Binding-site contacts:
Ligand atom C03 contacts residue EDO1 of chain 1.B at 1.5 Å.
Ligand atom C02 contacts residue ILE116 of chain 1.A at 4.3 Å (hydrophobic).
Ligand atom C02 contacts residue EDO1 of chain 1.B at 0.4 Å.
Ligand atom BR01 contacts residue PHE109 of chain 1.A at 3.6 Å.
Ligand atom C05 contacts residue PHE55 of chain 1.A at 4.1 Å (hydrophobic).
Ligand atom N06 contacts residue ILE116 of chain 1.A at 4.1 Å.
Ligand atom C03 contacts residue VAL59 of chain 1.A at 4.1 Å (hydrophobic).
Ligand atom BR01 contacts residue EDO1 of chain 1.B at 0.8 Å.
Ligand atom BR01 contacts residue TYR67 of chain 1.A at 3.8 Å.
Ligand atom N06 contacts residue ASN110 of chain 1.A at 3.9 Å.
Ligand atom N06 contacts residue EDO1 of chain 1.B at 1.2 Å (h-bond).
Ligand atom C02 contacts residue VAL59 of chain 1.A at 3.8 Å (hydrophobic).
Ligand atom N04 contacts residue VAL59 of chain 1.A at 4.3 Å.
Ligand atom N06 contacts residue VAL59 of chain 1.A at 3.9 Å.
Ligand atom C03 contacts residue PRO54 of chain 1.A at 4.1 Å (hydrophobic).
Ligand atom C05 contacts residue EDO1 of chain 1.B at 2.4 Å.
Ligand atom BR01 contacts residue VAL64 of chain 1.A at 4.5 Å.
Ligand atom C05 contacts residue PRO54 of chain 1.A at 3.0 Å (hydrophobic).
Ligand atom N04 contacts residue EDO1 of chain 1.B at 2.4 Å.
Ligand atom N04 contacts residue PRO54 of chain 1.A at 2.8 Å (h-bond).
Ligand atom N04 contacts residue ILE116 of chain 1.A at 4.0 Å.
Ligand atom BR01 contacts residue VAL59 of chain 1.A at 4.4 Å.
Ligand atom C05 contacts residue ILE116 of chain 1.A at 4.0 Å (hydrophobic).
Ligand atom C02 contacts residue ASN110 of chain 1.A at 4.2 Å.
Ligand atom N06 contacts residue PRO54 of chain 1.A at 4.2 Å.
Ligand atom C03 contacts residue ILE116 of chain 1.A at 3.8 Å (hydrophobic).
Ligand atom BR01 contacts residue ASN110 of chain 1.A at 4.2 Å.
Ligand atom C05 contacts residue VAL59 of chain 1.A at 4.2 Å (hydrophobic).

Sequence of chain 1.A:
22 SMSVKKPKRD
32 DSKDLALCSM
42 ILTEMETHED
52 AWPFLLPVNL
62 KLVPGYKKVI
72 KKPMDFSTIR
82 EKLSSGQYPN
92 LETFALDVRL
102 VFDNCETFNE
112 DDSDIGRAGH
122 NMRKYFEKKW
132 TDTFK

A small-molecule ligand and the protein it binds are described below.
Small molecule (SMILES): Brc1c[nH]cn1